Sequence of chain 1.A:
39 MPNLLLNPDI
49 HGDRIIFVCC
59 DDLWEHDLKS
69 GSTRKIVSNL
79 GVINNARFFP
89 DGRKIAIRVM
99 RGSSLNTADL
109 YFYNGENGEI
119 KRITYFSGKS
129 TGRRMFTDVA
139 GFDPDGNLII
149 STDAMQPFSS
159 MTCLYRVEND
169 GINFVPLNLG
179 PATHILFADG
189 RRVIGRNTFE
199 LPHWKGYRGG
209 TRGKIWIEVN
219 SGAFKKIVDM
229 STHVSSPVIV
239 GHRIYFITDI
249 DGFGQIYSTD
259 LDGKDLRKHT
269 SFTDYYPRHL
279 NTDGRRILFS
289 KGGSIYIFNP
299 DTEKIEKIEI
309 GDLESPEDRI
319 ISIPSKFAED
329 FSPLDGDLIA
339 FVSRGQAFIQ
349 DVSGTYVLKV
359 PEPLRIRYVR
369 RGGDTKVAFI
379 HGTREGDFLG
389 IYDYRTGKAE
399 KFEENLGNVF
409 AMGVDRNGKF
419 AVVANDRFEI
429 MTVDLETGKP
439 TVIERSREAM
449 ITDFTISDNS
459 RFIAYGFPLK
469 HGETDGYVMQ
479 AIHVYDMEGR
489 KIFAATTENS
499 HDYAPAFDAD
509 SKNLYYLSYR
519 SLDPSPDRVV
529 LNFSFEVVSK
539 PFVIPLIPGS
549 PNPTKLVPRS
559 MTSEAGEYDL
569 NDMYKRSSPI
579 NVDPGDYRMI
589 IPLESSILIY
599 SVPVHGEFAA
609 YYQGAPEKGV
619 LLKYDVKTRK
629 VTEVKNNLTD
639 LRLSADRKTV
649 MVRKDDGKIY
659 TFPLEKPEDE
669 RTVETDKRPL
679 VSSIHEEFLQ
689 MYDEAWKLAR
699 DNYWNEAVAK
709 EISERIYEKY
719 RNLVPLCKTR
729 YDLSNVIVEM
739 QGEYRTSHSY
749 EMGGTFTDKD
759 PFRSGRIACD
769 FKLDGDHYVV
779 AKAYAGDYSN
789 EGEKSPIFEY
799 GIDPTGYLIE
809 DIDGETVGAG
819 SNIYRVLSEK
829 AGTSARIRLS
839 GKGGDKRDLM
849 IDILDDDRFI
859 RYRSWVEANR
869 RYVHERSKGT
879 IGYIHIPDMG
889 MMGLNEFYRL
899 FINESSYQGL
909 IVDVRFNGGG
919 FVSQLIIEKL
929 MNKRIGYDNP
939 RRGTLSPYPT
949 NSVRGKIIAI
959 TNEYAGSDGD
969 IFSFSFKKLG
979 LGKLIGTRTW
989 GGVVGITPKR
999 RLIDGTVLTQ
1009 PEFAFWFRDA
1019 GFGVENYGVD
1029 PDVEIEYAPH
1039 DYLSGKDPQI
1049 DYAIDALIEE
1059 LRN

Binding-site contacts:
Ligand atom OE1 contacts residue PRO996 of chain 1.A at 3.6 Å (h-bond).
Ligand atom CD2 contacts residue PHE919 of chain 1.A at 3.6 Å (hydrophobic).
Ligand atom O contacts residue ILE994 of chain 1.A at 3.0 Å (h-bond).
Ligand atom O contacts residue GLY918 of chain 1.A at 3.0 Å (h-bond).
Ligand atom CD2 contacts residue GLY993 of chain 1.A at 3.3 Å.
Ligand atom OG1 contacts residue THR995 of chain 1.A at 3.5 Å (h-bond).
Ligand atom CE2 contacts residue TYR609 of chain 1.A at 3.5 Å (hydrophobic).
Ligand atom CB contacts residue ASP966 of chain 1.A at 3.5 Å.
Ligand atom CB contacts residue SER965 of chain 1.A at 2.9 Å.
Ligand atom OG1 contacts residue PHE1011 of chain 1.A at 3.4 Å.
Ligand atom CE2 contacts residue GLY993 of chain 1.A at 3.1 Å.
Ligand atom CB contacts residue ARG586 of chain 1.A at 3.1 Å.
Ligand atom NE2 contacts residue THR637 of chain 1.A at 2.9 Å (h-bond).
Ligand atom N contacts residue GLY918 of chain 1.A at 2.7 Å (h-bond).
Ligand atom CA contacts residue GLY918 of chain 1.A at 3.4 Å.
Ligand atom C contacts residue SER965 of chain 1.A at 2.2 Å.
Ligand atom CD contacts residue ASP451 of chain 1.A at 3.3 Å.
Ligand atom CB contacts residue ARG586 of chain 1.A at 3.2 Å.
Ligand atom NZ contacts residue ARG586 of chain 1.A at 3.4 Å (salt-bridge).
Ligand atom C contacts residue GLY918 of chain 1.A at 3.4 Å.
Ligand atom CG contacts residue ARG586 of chain 1.A at 2.9 Å.
Ligand atom N contacts residue ILE994 of chain 1.A at 2.9 Å (h-bond).
Ligand atom C1 contacts residue ASP966 of chain 1.A at 3.5 Å.
Ligand atom CA contacts residue HIS746 of chain 1.A at 3.5 Å.
Ligand atom CA contacts residue ILE994 of chain 1.A at 3.6 Å (hydrophobic).
Ligand atom CA contacts residue THR995 of chain 1.A at 3.4 Å.
Ligand atom CG2 contacts residue PHE1011 of chain 1.A at 3.6 Å (hydrophobic).
Ligand atom CB contacts residue GLY918 of chain 1.A at 3.5 Å.
Ligand atom O contacts residue GLY993 of chain 1.A at 3.0 Å.
Ligand atom NZ contacts residue ALA502 of chain 1.A at 3.3 Å.
Ligand atom C1 contacts residue HIS746 of chain 1.A at 2.7 Å.
Ligand atom C1 contacts residue SER965 of chain 1.A at 1.3 Å.
Ligand atom CB contacts residue TYR517 of chain 1.A at 3.3 Å (hydrophobic).
Ligand atom O contacts residue SER965 of chain 1.A at 3.5 Å (h-bond).
Ligand atom CE contacts residue ASP451 of chain 1.A at 3.5 Å.
Ligand atom O contacts residue THR995 of chain 1.A at 3.3 Å (h-bond).
Ligand atom CA contacts residue SER965 of chain 1.A at 2.7 Å.
Ligand atom CB contacts residue TYR501 of chain 1.A at 3.2 Å (hydrophobic).
Ligand atom C contacts residue HIS746 of chain 1.A at 3.3 Å.
Ligand atom CG contacts residue ARG586 of chain 1.A at 3.1 Å.

Sequence of chain 1.C:
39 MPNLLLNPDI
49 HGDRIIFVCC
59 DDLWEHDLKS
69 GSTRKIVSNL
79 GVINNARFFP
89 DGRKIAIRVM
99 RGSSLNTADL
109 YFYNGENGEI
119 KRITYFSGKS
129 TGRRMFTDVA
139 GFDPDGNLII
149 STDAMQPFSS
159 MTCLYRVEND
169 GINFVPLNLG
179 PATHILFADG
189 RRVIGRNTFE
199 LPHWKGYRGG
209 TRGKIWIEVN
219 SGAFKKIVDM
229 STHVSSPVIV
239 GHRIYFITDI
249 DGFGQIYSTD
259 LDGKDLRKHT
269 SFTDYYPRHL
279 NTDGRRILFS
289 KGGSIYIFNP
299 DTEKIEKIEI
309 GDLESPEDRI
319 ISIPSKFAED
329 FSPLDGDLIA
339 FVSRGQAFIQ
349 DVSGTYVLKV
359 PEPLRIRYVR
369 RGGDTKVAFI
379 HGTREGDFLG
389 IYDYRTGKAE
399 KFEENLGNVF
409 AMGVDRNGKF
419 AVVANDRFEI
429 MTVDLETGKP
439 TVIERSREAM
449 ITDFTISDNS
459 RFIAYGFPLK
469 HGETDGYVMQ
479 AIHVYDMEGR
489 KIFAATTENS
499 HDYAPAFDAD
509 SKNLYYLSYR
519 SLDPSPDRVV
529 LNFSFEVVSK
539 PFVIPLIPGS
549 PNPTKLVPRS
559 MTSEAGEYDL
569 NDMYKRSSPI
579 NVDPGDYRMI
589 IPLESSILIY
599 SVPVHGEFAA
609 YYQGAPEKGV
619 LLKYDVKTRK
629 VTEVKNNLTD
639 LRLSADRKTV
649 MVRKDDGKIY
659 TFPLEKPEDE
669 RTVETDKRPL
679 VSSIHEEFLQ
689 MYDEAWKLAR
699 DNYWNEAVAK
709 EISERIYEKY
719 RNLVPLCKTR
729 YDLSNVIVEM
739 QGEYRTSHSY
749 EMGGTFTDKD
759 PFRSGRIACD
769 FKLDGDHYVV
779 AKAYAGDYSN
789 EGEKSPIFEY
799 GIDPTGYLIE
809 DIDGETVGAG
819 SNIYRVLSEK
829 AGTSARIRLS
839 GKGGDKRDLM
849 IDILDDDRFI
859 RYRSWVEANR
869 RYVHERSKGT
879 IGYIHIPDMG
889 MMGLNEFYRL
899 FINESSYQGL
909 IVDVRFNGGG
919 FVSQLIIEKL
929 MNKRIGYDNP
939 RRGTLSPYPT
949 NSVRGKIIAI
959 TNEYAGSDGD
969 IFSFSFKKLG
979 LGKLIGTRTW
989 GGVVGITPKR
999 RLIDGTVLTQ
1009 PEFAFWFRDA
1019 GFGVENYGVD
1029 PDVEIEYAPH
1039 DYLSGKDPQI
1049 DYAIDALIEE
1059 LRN

A small-molecule ligand and the protein it binds are described below.
Small molecule (SMILES): C=C(O)[C@H](Cc1ccccc1)NC(=O)[C@H](Cc1ccccc1)NC(=O)[C@@H](NC(=O)[C@H](CC(C)C)NC(=O)[C@H](CCC(=O)O)NC(=O)[C@H](C)NC(=O)[C@H](C)NC(=O)[C@H](C)NC(=O)[C@H](CCCCN)NC(=O)[C@H](CCC(N)=O)NC(=O)[C@@H](N)[C@@H](C)O)[C@@H](C)O